This small molecule binds to this protein.
Small molecule (SMILES): COc1cc(C=O)ccc1O

Sequence of chain 1.A:
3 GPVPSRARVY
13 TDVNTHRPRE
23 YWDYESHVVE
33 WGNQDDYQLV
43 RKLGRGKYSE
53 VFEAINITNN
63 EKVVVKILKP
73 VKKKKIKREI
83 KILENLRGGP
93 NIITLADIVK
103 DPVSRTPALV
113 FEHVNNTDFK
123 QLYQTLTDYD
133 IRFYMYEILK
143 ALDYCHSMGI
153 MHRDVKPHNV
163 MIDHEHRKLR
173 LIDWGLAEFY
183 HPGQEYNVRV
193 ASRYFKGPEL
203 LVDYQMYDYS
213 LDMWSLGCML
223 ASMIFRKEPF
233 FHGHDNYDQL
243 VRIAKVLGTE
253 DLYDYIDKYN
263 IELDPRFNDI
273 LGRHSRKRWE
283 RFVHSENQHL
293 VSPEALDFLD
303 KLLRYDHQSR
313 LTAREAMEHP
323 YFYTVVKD

Binding-site contacts:
Ligand atom CAD contacts residue ILE174 of chain 1.A at 4.1 Å (hydrophobic).
Ligand atom CAA contacts residue SER51 of chain 1.A at 4.4 Å.
Ligand atom CAF contacts residue ASP175 of chain 1.A at 4.1 Å.
Ligand atom CAD contacts residue MET163 of chain 1.A at 4.5 Å (hydrophobic).
Ligand atom OAB contacts residue MET163 of chain 1.A at 4.3 Å.
Ligand atom CAI contacts residue VAL66 of chain 1.A at 4.1 Å (hydrophobic).
Ligand atom CAE contacts residue PHE113 of chain 1.A at 3.9 Å (hydrophobic).
Ligand atom OAC contacts residue ASP175 of chain 1.A at 3.0 Å (salt-bridge).
Ligand atom CAE contacts residue ILE174 of chain 1.A at 3.9 Å (hydrophobic).
Ligand atom CAJ contacts residue ASP175 of chain 1.A at 3.4 Å.
Ligand atom CAJ contacts residue PHE113 of chain 1.A at 3.8 Å (hydrophobic).
Ligand atom CAA contacts residue LYS68 of chain 1.A at 4.0 Å.
Ligand atom CAE contacts residue ILE95 of chain 1.A at 4.3 Å (hydrophobic).
Ligand atom CAF contacts residue ILE95 of chain 1.A at 4.3 Å (hydrophobic).
Ligand atom CAD contacts residue VAL66 of chain 1.A at 3.7 Å (hydrophobic).
Ligand atom OAB contacts residue ILE174 of chain 1.A at 4.1 Å.
Ligand atom OAC contacts residue PHE113 of chain 1.A at 3.6 Å.
Ligand atom OAC contacts residue TRP176 of chain 1.A at 4.2 Å.
Ligand atom CAA contacts residue VAL53 of chain 1.A at 3.9 Å (hydrophobic).
Ligand atom CAK contacts residue LYS68 of chain 1.A at 3.8 Å.
Ligand atom OAB contacts residue VAL53 of chain 1.A at 3.9 Å.
Ligand atom OAC contacts residue ILE174 of chain 1.A at 4.2 Å.
Ligand atom CAF contacts residue PHE113 of chain 1.A at 3.5 Å (hydrophobic).
Ligand atom CAG contacts residue VAL53 of chain 1.A at 4.2 Å (hydrophobic).
Ligand atom OAH contacts residue LYS68 of chain 1.A at 3.1 Å (salt-bridge).
Ligand atom CAJ contacts residue ILE174 of chain 1.A at 3.9 Å (hydrophobic).
Ligand atom CAD contacts residue VAL53 of chain 1.A at 4.2 Å (hydrophobic).
Ligand atom CAG contacts residue ILE174 of chain 1.A at 3.5 Å (hydrophobic).
Ligand atom CAE contacts residue VAL66 of chain 1.A at 4.3 Å (hydrophobic).
Ligand atom OAC contacts residue GLU81 of chain 1.A at 4.0 Å.
Ligand atom OAH contacts residue ASP175 of chain 1.A at 3.5 Å.
Ligand atom OAB contacts residue VAL66 of chain 1.A at 4.3 Å.
Ligand atom CAK contacts residue ILE174 of chain 1.A at 3.9 Å (hydrophobic).
Ligand atom CAI contacts residue ILE174 of chain 1.A at 3.7 Å (hydrophobic).
Ligand atom OAC contacts residue LYS68 of chain 1.A at 2.9 Å (salt-bridge).
Ligand atom CAJ contacts residue LYS68 of chain 1.A at 3.8 Å.
Ligand atom CAK contacts residue ASP175 of chain 1.A at 3.9 Å.
Ligand atom CAF contacts residue ILE174 of chain 1.A at 3.7 Å (hydrophobic).
Ligand atom CAA contacts residue ASP175 of chain 1.A at 3.5 Å.